Sequence of chain 1.B:
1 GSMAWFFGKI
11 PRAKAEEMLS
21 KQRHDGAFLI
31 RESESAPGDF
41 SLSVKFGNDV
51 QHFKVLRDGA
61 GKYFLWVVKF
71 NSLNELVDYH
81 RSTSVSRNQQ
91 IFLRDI

A protein and the small-molecule ligand that binds it are described below.
Small molecule (SMILES): C[C@@](Cc1ccc(OP(=O)(O)O)cc1)(NC(=O)[C@H](Cc1ccc(OP(=O)(O)O)cc1)NC(=O)OCc1cccc(N)c1)C(=O)N[C@@H](CC(N)=O)C(=O)O

Binding-site contacts:
Ligand atom C6 contacts residue ARG12 of chain 1.B at 3.5 Å.
Ligand atom O3P contacts residue SER33 of chain 1.B at 2.7 Å (h-bond).
Ligand atom O2P contacts residue ARG87 of chain 1.B at 3.1 Å (salt-bridge).
Ligand atom O3P contacts residue ARG31 of chain 1.B at 2.8 Å (salt-bridge).
Ligand atom O2P contacts residue ASN88 of chain 1.B at 3.4 Å (h-bond).
Ligand atom CE2 contacts residue TRP66 of chain 1.B at 3.6 Å (hydrophobic).
Ligand atom P contacts residue ARG87 of chain 1.B at 3.5 Å.
Ligand atom O3P contacts residue SER41 of chain 1.B at 2.8 Å (h-bond).
Ligand atom CD2 contacts residue PHE53 of chain 1.B at 3.4 Å (hydrophobic).
Ligand atom O1P contacts residue SER86 of chain 1.B at 2.7 Å (h-bond).
Ligand atom P contacts residue SER35 of chain 1.B at 3.5 Å.
Ligand atom P contacts residue SER33 of chain 1.B at 3.6 Å.
Ligand atom OH contacts residue SER35 of chain 1.B at 3.2 Å (h-bond).
Ligand atom OD1 contacts residue LYS54 of chain 1.B at 2.8 Å (salt-bridge).
Ligand atom C contacts residue HIS52 of chain 1.B at 3.5 Å.
Ligand atom N11 contacts residue SER35 of chain 1.B at 2.9 Å (h-bond).
Ligand atom O2P contacts residue ARG12 of chain 1.B at 2.8 Å (salt-bridge).
Ligand atom CD2 contacts residue HIS52 of chain 1.B at 3.6 Å.
Ligand atom OH contacts residue PHE46 of chain 1.B at 3.6 Å.
Ligand atom N contacts residue HIS52 of chain 1.B at 2.8 Å (h-bond).
Ligand atom O1P contacts residue SER35 of chain 1.B at 2.5 Å (h-bond).
Ligand atom CD2 contacts residue LYS54 of chain 1.B at 3.6 Å.
Ligand atom C2 contacts residue ARG12 of chain 1.B at 3.2 Å.
Ligand atom O18 contacts residue ARG12 of chain 1.B at 2.9 Å (salt-bridge).
Ligand atom CB contacts residue HIS52 of chain 1.B at 3.5 Å.
Ligand atom O1P contacts residue ASN88 of chain 1.B at 3.0 Å (h-bond).
Ligand atom CE2 contacts residue SER41 of chain 1.B at 3.5 Å.
Ligand atom O2P contacts residue ARG31 of chain 1.B at 2.9 Å (salt-bridge).
Ligand atom O3P contacts residue ARG87 of chain 1.B at 2.5 Å (salt-bridge).
Ligand atom OD1 contacts residue PHE53 of chain 1.B at 3.4 Å.
Ligand atom CD1 contacts residue GLN51 of chain 1.B at 3.4 Å.
Ligand atom C1 contacts residue ARG12 of chain 1.B at 3.2 Å.
Ligand atom CB contacts residue HIS52 of chain 1.B at 3.5 Å.
Ligand atom CA contacts residue HIS52 of chain 1.B at 3.0 Å.
Ligand atom O1P contacts residue ARG87 of chain 1.B at 3.4 Å (salt-bridge).
Ligand atom C5 contacts residue ARG12 of chain 1.B at 3.6 Å.
Ligand atom ND2 contacts residue LYS54 of chain 1.B at 3.0 Å (salt-bridge).
Ligand atom P contacts residue SER86 of chain 1.B at 3.6 Å.
Ligand atom ND2 contacts residue LEU65 of chain 1.B at 2.8 Å (h-bond).
Ligand atom O3P contacts residue SER86 of chain 1.B at 3.5 Å.